Sequence of chain 1.B:
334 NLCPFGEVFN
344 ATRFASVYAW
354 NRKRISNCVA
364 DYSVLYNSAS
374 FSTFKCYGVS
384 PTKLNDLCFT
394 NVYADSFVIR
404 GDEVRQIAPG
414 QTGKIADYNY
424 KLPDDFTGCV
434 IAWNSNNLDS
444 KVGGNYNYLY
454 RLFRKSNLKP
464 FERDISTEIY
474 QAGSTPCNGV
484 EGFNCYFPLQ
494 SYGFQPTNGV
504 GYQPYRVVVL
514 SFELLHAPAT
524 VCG

Binding-site contacts:
Ligand atom O7 contacts residue GLY339 of chain 1.B at 3.7 Å.
Ligand atom C5 contacts residue ASN343 of chain 1.B at 3.7 Å.
Ligand atom C7 contacts residue GLY339 of chain 1.B at 4.1 Å.
Ligand atom C8 contacts residue PHE342 of chain 1.B at 4.0 Å (hydrophobic).
Ligand atom O7 contacts residue ASN343 of chain 1.B at 3.7 Å.
Ligand atom C4 contacts residue ASN343 of chain 1.B at 4.3 Å.
Ligand atom O5 contacts residue ASN343 of chain 1.B at 2.4 Å (h-bond).
Ligand atom C8 contacts residue GLY339 of chain 1.B at 4.0 Å.
Ligand atom C1 contacts residue ASN343 of chain 1.B at 1.5 Å.
Ligand atom C3 contacts residue ASN343 of chain 1.B at 3.8 Å.
Ligand atom O3 contacts residue VAL367 of chain 1.B at 4.3 Å.
Ligand atom N2 contacts residue ASN343 of chain 1.B at 2.9 Å (h-bond).
Ligand atom C7 contacts residue ASN343 of chain 1.B at 3.5 Å.
Ligand atom C8 contacts residue LEU368 of chain 1.B at 3.8 Å (hydrophobic).
Ligand atom C8 contacts residue PHE338 of chain 1.B at 3.8 Å (hydrophobic).
Ligand atom C2 contacts residue ASN343 of chain 1.B at 2.5 Å.

A small-molecule ligand and the protein it binds are described below.
Small molecule (SMILES): CC(=O)N[C@H]1[C@H](O[C@H]2[C@H](O)[C@@H](NC(C)=O)CO[C@@H]2CO[C@@H]2O[C@@H](C)[C@@H](O)[C@@H](O)[C@@H]2O)O[C@H](CO)[C@@H](O)[C@@H]1O